Binding-site contacts:
Ligand atom O7 contacts residue VAL656 of chain 1.B at 4.3 Å.
Ligand atom C2 contacts residue ASN657 of chain 1.B at 2.5 Å.
Ligand atom O5 contacts residue ASN657 of chain 1.B at 2.4 Å (h-bond).
Ligand atom C4 contacts residue ASN657 of chain 1.B at 4.2 Å.
Ligand atom O7 contacts residue ASN657 of chain 1.B at 2.9 Å (h-bond).
Ligand atom C1 contacts residue ASN657 of chain 1.B at 1.4 Å.
Ligand atom N2 contacts residue ASN657 of chain 1.B at 2.9 Å (h-bond).
Ligand atom N2 contacts residue HIS655 of chain 1.B at 4.5 Å.
Ligand atom C7 contacts residue HIS655 of chain 1.B at 4.4 Å.
Ligand atom C5 contacts residue ASN657 of chain 1.B at 3.7 Å.
Ligand atom C7 contacts residue VAL656 of chain 1.B at 4.2 Å (hydrophobic).
Ligand atom C7 contacts residue ASN657 of chain 1.B at 3.1 Å.
Ligand atom C8 contacts residue ASN657 of chain 1.B at 3.4 Å.
Ligand atom C3 contacts residue ASN657 of chain 1.B at 3.8 Å.
Ligand atom C8 contacts residue VAL656 of chain 1.B at 3.5 Å (hydrophobic).
Ligand atom C8 contacts residue HIS655 of chain 1.B at 3.2 Å.

Sequence of chain 1.B:
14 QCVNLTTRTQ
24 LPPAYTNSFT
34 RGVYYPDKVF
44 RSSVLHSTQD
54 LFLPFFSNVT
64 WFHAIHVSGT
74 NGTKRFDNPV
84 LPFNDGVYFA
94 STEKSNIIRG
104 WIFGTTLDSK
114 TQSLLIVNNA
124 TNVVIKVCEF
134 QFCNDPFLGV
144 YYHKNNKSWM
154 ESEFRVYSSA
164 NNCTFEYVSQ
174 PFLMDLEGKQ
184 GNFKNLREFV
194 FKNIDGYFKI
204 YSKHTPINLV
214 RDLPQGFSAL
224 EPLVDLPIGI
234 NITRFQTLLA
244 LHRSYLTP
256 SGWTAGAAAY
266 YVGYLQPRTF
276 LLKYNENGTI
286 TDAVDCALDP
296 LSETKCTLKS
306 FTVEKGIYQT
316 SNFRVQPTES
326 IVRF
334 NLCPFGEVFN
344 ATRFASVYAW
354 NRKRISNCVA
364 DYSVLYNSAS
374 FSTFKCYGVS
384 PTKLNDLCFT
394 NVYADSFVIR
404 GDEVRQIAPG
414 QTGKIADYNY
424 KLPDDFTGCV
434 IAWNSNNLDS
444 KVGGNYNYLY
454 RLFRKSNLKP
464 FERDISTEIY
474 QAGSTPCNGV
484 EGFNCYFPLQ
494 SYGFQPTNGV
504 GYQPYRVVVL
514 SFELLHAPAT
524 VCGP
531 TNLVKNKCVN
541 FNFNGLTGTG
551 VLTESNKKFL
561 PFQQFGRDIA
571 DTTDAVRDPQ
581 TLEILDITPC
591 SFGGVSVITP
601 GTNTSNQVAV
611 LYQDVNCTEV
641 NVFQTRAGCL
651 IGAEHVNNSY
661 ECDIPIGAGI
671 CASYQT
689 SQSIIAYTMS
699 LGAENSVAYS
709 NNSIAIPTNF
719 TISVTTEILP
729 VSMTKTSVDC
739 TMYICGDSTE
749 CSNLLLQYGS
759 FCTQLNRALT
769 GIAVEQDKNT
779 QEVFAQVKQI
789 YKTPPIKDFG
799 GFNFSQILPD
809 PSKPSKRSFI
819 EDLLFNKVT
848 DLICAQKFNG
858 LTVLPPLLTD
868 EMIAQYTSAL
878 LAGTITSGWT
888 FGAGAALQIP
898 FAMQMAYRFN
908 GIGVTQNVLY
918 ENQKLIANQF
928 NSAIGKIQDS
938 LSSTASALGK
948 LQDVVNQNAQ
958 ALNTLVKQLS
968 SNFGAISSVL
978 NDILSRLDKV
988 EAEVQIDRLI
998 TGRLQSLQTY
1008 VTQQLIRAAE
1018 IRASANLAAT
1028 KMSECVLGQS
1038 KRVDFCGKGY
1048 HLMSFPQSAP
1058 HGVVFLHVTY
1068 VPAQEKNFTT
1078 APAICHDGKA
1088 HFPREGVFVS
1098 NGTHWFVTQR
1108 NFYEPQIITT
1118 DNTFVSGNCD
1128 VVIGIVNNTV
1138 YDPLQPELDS

A protein and the small-molecule ligand that binds it are described below.
Small molecule (SMILES): CC(=O)N[C@@H]1[C@@H](O)[C@H](O)[C@@H](CO)O[C@H]1O